Binding-site contacts:
Ligand atom O7 contacts residue MET90 of chain 1.C at 4.4 Å.
Ligand atom C8 contacts residue ASN113 of chain 1.A at 4.3 Å.
Ligand atom C4 contacts residue MET90 of chain 1.C at 4.2 Å (hydrophobic).
Ligand atom C1 contacts residue MET90 of chain 1.C at 3.9 Å (hydrophobic).
Ligand atom O5 contacts residue SER115 of chain 1.A at 4.3 Å.
Ligand atom C2 contacts residue ASN113 of chain 1.A at 2.5 Å.
Ligand atom O5 contacts residue MET90 of chain 1.C at 3.3 Å.
Ligand atom C6 contacts residue SER115 of chain 1.A at 3.5 Å.
Ligand atom C5 contacts residue MET90 of chain 1.C at 4.1 Å (hydrophobic).
Ligand atom C1 contacts residue ASN113 of chain 1.A at 1.4 Å.
Ligand atom O6 contacts residue SER115 of chain 1.A at 3.1 Å (h-bond).
Ligand atom N2 contacts residue ASN113 of chain 1.A at 2.9 Å (h-bond).
Ligand atom C3 contacts residue ASN113 of chain 1.A at 3.8 Å.
Ligand atom C4 contacts residue ASN113 of chain 1.A at 4.3 Å.
Ligand atom O5 contacts residue ASN113 of chain 1.A at 2.4 Å (h-bond).
Ligand atom C6 contacts residue MET90 of chain 1.C at 4.2 Å (hydrophobic).
Ligand atom O7 contacts residue ASN113 of chain 1.A at 3.1 Å (h-bond).
Ligand atom C2 contacts residue MET90 of chain 1.C at 3.9 Å (hydrophobic).
Ligand atom C7 contacts residue ASN113 of chain 1.A at 3.1 Å.
Ligand atom C8 contacts residue GLU92 of chain 1.A at 3.7 Å.
Ligand atom C5 contacts residue ASN113 of chain 1.A at 3.6 Å.

Sequence of chain 1.C:
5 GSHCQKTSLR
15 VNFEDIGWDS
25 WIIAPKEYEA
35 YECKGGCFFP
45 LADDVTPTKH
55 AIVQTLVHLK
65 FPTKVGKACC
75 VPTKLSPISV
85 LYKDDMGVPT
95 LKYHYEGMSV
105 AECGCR

Sequence of chain 1.A:
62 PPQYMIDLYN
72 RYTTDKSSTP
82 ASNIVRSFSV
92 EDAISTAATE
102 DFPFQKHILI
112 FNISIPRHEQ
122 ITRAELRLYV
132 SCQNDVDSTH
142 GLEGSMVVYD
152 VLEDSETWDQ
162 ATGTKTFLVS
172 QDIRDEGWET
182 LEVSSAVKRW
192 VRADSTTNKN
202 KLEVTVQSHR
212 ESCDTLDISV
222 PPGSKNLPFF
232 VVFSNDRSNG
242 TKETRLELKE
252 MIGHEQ

A protein and the small-molecule ligand that binds it are described below.
Small molecule (SMILES): CC(=O)N[C@H]1[C@H](O[C@H]2[C@H](O)[C@@H](NC(C)=O)CO[C@@H]2CO)O[C@H](CO)[C@@H](O)[C@@H]1O